This small molecule binds to this protein.
Small molecule (SMILES): OC[C@H]1O[C@@H](O)[C@H](O)[C@@H](O)[C@@H]1O

Binding-site contacts:
Ligand atom O2 contacts residue TRP60 of chain 1.B at 4.2 Å.
Ligand atom O5 contacts residue PHE240 of chain 1.B at 4.0 Å.
Ligand atom C1 contacts residue GLU207 of chain 1.B at 4.3 Å.
Ligand atom C1 contacts residue TRP60 of chain 1.B at 3.9 Å (hydrophobic).
Ligand atom O3 contacts residue TRP78 of chain 1.B at 4.4 Å.
Ligand atom C6 contacts residue PHE240 of chain 1.B at 4.1 Å (hydrophobic).
Ligand atom O6 contacts residue PHE241 of chain 1.B at 3.6 Å.
Ligand atom C6 contacts residue TRP60 of chain 1.B at 3.5 Å (hydrophobic).
Ligand atom O4 contacts residue ASN41 of chain 1.B at 3.0 Å (h-bond).
Ligand atom O3 contacts residue TRP60 of chain 1.B at 4.5 Å.
Ligand atom O2 contacts residue GLN112 of chain 1.B at 2.6 Å (h-bond).
Ligand atom C4 contacts residue ASN41 of chain 1.B at 4.2 Å.
Ligand atom O5 contacts residue TRP60 of chain 1.B at 4.2 Å.
Ligand atom C3 contacts residue TRP60 of chain 1.B at 3.9 Å (hydrophobic).
Ligand atom C4 contacts residue TRP60 of chain 1.B at 4.2 Å (hydrophobic).
Ligand atom C5 contacts residue ASN41 of chain 1.B at 4.4 Å.
Ligand atom C2 contacts residue TRP78 of chain 1.B at 4.3 Å (hydrophobic).
Ligand atom O1 contacts residue ASN105 of chain 1.B at 4.2 Å.
Ligand atom C2 contacts residue GLN112 of chain 1.B at 3.6 Å.
Ligand atom C6 contacts residue PHE241 of chain 1.B at 3.8 Å (hydrophobic).
Ligand atom O2 contacts residue ASN105 of chain 1.B at 3.3 Å (h-bond).
Ligand atom C1 contacts residue ASN105 of chain 1.B at 4.2 Å.
Ligand atom C6 contacts residue ASN41 of chain 1.B at 3.7 Å.
Ligand atom O4 contacts residue TRP60 of chain 1.B at 3.6 Å.
Ligand atom C1 contacts residue GLN112 of chain 1.B at 4.0 Å.
Ligand atom O1 contacts residue GLN112 of chain 1.B at 3.2 Å (h-bond).
Ligand atom C5 contacts residue TRP60 of chain 1.B at 3.6 Å (hydrophobic).
Ligand atom C2 contacts residue ASN105 of chain 1.B at 4.3 Å.
Ligand atom O2 contacts residue TRP78 of chain 1.B at 3.0 Å (h-bond).
Ligand atom O6 contacts residue ASN41 of chain 1.B at 2.9 Å (h-bond).
Ligand atom C2 contacts residue TRP60 of chain 1.B at 4.3 Å (hydrophobic).

Sequence of chain 1.B:
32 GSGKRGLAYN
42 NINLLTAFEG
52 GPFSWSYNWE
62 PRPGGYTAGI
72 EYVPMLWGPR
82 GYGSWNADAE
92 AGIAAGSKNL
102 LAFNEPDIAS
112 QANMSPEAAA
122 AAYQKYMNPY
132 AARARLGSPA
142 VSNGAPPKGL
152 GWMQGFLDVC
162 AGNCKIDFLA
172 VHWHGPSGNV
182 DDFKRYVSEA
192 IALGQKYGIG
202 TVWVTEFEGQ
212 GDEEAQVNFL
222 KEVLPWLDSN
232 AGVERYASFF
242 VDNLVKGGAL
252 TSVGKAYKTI